Sequence of chain 40.A:
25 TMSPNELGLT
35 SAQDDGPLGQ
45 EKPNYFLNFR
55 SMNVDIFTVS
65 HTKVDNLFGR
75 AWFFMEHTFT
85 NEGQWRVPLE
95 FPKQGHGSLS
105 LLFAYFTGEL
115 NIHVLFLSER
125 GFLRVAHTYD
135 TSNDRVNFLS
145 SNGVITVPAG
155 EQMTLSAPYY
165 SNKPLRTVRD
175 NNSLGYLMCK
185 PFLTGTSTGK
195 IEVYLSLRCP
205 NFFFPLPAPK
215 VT

Sequence of chain 37.B:
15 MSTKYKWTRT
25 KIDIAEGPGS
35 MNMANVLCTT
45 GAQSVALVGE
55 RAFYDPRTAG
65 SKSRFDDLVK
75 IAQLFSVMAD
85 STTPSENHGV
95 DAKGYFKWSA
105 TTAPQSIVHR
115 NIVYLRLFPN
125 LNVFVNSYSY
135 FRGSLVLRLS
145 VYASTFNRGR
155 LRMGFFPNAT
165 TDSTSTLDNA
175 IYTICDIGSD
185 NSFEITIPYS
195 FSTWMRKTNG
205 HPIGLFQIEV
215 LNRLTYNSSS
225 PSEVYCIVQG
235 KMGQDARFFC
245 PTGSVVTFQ

The protein below binds the small molecule below.
Small molecule (SMILES): Nc1nc(=O)c2ncn([C@@H]3O[C@H](CO)[C@@H](O[P](=O)(O)OC[C@H]4O[C@@H](n5ccc(=O)[nH]c5=O)[C@H](O)[C@@H]4O[P](=O)(O)OC[C@H]4O[C@@H](n5ccc(=O)[nH]c5=O)[C@H](O)[C@@H]4O[P](=O)(O)OC[C@H]4O[C@@H](n5ccc(=O)[nH]c5=O)[C@H](O)[C@@H]4O[P](=O)(O)OC[C@H]4O[C@@H](n5ccc(=O)[nH]c5=O)[C@H](O)[C@@H]4O[P](=O)(O)OC[C@H]4O[C@@H](n5ccc(=O)[nH]c5=O)[C@H](O)[C@@H]4O)[C@H]3O)c2[nH]1

Sequence of chain 40.B:
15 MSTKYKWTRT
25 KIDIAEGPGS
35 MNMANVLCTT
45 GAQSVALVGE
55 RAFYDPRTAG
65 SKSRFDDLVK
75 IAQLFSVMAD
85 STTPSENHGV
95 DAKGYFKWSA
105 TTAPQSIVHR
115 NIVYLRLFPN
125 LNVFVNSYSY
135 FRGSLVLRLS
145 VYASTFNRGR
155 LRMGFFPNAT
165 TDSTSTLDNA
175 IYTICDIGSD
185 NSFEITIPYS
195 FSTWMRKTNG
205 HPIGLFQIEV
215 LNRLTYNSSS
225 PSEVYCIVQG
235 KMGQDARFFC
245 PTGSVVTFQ

Binding-site contacts:
Ligand atom P contacts residue ARG202 of chain 40.A at 3.8 Å.
Ligand atom C2 contacts residue TRP21 of chain 38.B at 3.8 Å (hydrophobic).
Ligand atom OP2 contacts residue THR17 of chain 38.B at 3.2 Å.
Ligand atom N3 contacts residue TRP21 of chain 38.B at 3.8 Å.
Ligand atom OP1 contacts residue TYR19 of chain 37.B at 3.1 Å (h-bond).
Ligand atom O2' contacts residue THR17 of chain 38.B at 3.3 Å (h-bond).
Ligand atom OP2 contacts residue MET15 of chain 38.B at 3.5 Å.
Ligand atom O2 contacts residue TYR58 of chain 40.B at 3.8 Å.
Ligand atom OP1 contacts residue LYS18 of chain 37.B at 3.3 Å (salt-bridge).
Ligand atom N2 contacts residue ARG55 of chain 40.B at 3.7 Å.
Ligand atom O2 contacts residue ARG55 of chain 40.B at 3.2 Å (salt-bridge).
Ligand atom N1 contacts residue ALA56 of chain 40.B at 3.2 Å (h-bond).
Ligand atom O4 contacts residue ASN205 of chain 40.A at 3.4 Å (h-bond).
Ligand atom C2 contacts residue ALA56 of chain 40.B at 3.7 Å (hydrophobic).
Ligand atom C2' contacts residue ARG55 of chain 40.B at 3.6 Å.
Ligand atom N2 contacts residue THR17 of chain 38.B at 3.8 Å.
Ligand atom O4 contacts residue ARG68 of chain 40.B at 3.7 Å.
Ligand atom O4' contacts residue TRP21 of chain 38.B at 3.6 Å.
Ligand atom C1' contacts residue TRP21 of chain 38.B at 3.7 Å (hydrophobic).
Ligand atom O4' contacts residue CYS203 of chain 40.A at 3.5 Å (h-bond).
Ligand atom O2' contacts residue ARG55 of chain 40.B at 2.7 Å (salt-bridge).
Ligand atom N3 contacts residue ARG55 of chain 40.B at 3.5 Å (salt-bridge).
Ligand atom O4 contacts residue TRP21 of chain 38.B at 3.6 Å.
Ligand atom C5' contacts residue ARG202 of chain 40.A at 3.0 Å.
Ligand atom C5 contacts residue TRP21 of chain 38.B at 3.4 Å (hydrophobic).
Ligand atom C6 contacts residue TRP21 of chain 38.B at 3.3 Å (hydrophobic).
Ligand atom O6 contacts residue TYR58 of chain 40.B at 3.0 Å (h-bond).
Ligand atom N1 contacts residue TRP21 of chain 38.B at 3.5 Å.
Ligand atom C4 contacts residue TRP21 of chain 38.B at 3.7 Å (hydrophobic).
Ligand atom N3 contacts residue ASN205 of chain 40.A at 3.7 Å.
Ligand atom N1 contacts residue TYR58 of chain 40.B at 3.6 Å.
Ligand atom O3' contacts residue ARG55 of chain 40.B at 3.6 Å.
Ligand atom O2' contacts residue TYR19 of chain 37.B at 3.4 Å.
Ligand atom N2 contacts residue ALA56 of chain 40.B at 3.3 Å (h-bond).
Ligand atom C4 contacts residue ARG68 of chain 40.B at 3.7 Å.
Ligand atom C1' contacts residue ARG55 of chain 40.B at 3.4 Å.
Ligand atom P contacts residue TYR19 of chain 37.B at 3.7 Å.
Ligand atom C6 contacts residue TYR58 of chain 40.B at 3.5 Å (hydrophobic).
Ligand atom O3' contacts residue TYR19 of chain 37.B at 3.0 Å (h-bond).
Ligand atom OP2 contacts residue ARG202 of chain 40.A at 2.5 Å (salt-bridge).

Sequence of chain 38.B:
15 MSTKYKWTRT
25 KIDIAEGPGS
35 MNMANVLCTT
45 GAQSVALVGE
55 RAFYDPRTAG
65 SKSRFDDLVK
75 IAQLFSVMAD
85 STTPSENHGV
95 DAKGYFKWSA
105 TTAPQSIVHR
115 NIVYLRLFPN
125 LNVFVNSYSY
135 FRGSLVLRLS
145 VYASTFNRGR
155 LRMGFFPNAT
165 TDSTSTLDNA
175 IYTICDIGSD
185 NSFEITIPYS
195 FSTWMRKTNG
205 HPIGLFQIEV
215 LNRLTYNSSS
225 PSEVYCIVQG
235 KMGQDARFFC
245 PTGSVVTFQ